Binding-site contacts:
Ligand atom O5 contacts residue ASP359 of chain 1.A at 4.1 Å.
Ligand atom O5 contacts residue GLU362 of chain 1.A at 3.5 Å.
Ligand atom C6 contacts residue ASP359 of chain 1.A at 3.5 Å.
Ligand atom C8 contacts residue ARG309 of chain 1.A at 3.5 Å.
Ligand atom O7 contacts residue GLU362 of chain 1.A at 3.3 Å (salt-bridge).
Ligand atom O7 contacts residue TRP429 of chain 1.A at 3.5 Å (h-bond).
Ligand atom O6 contacts residue ALA363 of chain 1.A at 4.0 Å.
Ligand atom C5 contacts residue ASN366 of chain 1.A at 3.7 Å.
Ligand atom O6 contacts residue GLU362 of chain 1.A at 3.9 Å.
Ligand atom O6 contacts residue TYR426 of chain 1.A at 2.8 Å (h-bond).
Ligand atom C4 contacts residue TRP429 of chain 1.A at 4.0 Å (hydrophobic).
Ligand atom O7 contacts residue ASP311 of chain 1.A at 4.1 Å.
Ligand atom O6 contacts residue LYS423 of chain 1.A at 4.0 Å.
Ligand atom C7 contacts residue ASN366 of chain 1.A at 3.4 Å.
Ligand atom C5 contacts residue ASP359 of chain 1.A at 4.0 Å.
Ligand atom C6 contacts residue LEU355 of chain 1.A at 4.1 Å (hydrophobic).
Ligand atom C3 contacts residue ASN366 of chain 1.A at 3.8 Å.
Ligand atom C8 contacts residue ASP311 of chain 1.A at 2.8 Å.
Ligand atom O4 contacts residue LEU355 of chain 1.A at 3.3 Å.
Ligand atom C1 contacts residue GLU362 of chain 1.A at 3.8 Å.
Ligand atom C6 contacts residue ALA363 of chain 1.A at 3.9 Å (hydrophobic).
Ligand atom O4 contacts residue ASP359 of chain 1.A at 3.8 Å.
Ligand atom O5 contacts residue ASN366 of chain 1.A at 2.4 Å (h-bond).
Ligand atom C7 contacts residue ASP311 of chain 1.A at 3.9 Å.
Ligand atom O7 contacts residue ASN366 of chain 1.A at 3.4 Å (h-bond).
Ligand atom O5 contacts residue TRP429 of chain 1.A at 3.6 Å.
Ligand atom C6 contacts residue LYS423 of chain 1.A at 4.1 Å.
Ligand atom O3 contacts residue TRP429 of chain 1.A at 3.8 Å.
Ligand atom C5 contacts residue TRP429 of chain 1.A at 3.9 Å (hydrophobic).
Ligand atom N2 contacts residue ASN366 of chain 1.A at 2.9 Å (h-bond).
Ligand atom C1 contacts residue ASN366 of chain 1.A at 1.5 Å.
Ligand atom C6 contacts residue TRP429 of chain 1.A at 3.9 Å (hydrophobic).
Ligand atom C3 contacts residue ASP359 of chain 1.A at 4.0 Å.
Ligand atom C6 contacts residue TYR426 of chain 1.A at 3.4 Å (hydrophobic).
Ligand atom O6 contacts residue ASP359 of chain 1.A at 2.7 Å (salt-bridge).
Ligand atom C8 contacts residue LEU312 of chain 1.A at 3.8 Å (hydrophobic).
Ligand atom O6 contacts residue TRP429 of chain 1.A at 4.0 Å.
Ligand atom C2 contacts residue GLU362 of chain 1.A at 3.9 Å.
Ligand atom O5 contacts residue ALA363 of chain 1.A at 3.9 Å.
Ligand atom C2 contacts residue ASN366 of chain 1.A at 2.4 Å.

The protein below binds the small molecule below.
Small molecule (SMILES): CC(=O)N[C@H]1[C@@H](O[C@H]2[C@H](O)[C@@H](NC(C)=O)CO[C@@H]2CO)O[C@H](CO)[C@@H](O[C@@H]2O[C@H](CO[C@H]3O[C@H](CO)[C@@H](O)[C@H](O)[C@@H]3O)[C@@H](O)[C@H](O[C@H]3O[C@H](CO)[C@@H](O)[C@H](O)[C@@H]3O)[C@@H]2O)[C@@H]1O

Sequence of chain 1.A:
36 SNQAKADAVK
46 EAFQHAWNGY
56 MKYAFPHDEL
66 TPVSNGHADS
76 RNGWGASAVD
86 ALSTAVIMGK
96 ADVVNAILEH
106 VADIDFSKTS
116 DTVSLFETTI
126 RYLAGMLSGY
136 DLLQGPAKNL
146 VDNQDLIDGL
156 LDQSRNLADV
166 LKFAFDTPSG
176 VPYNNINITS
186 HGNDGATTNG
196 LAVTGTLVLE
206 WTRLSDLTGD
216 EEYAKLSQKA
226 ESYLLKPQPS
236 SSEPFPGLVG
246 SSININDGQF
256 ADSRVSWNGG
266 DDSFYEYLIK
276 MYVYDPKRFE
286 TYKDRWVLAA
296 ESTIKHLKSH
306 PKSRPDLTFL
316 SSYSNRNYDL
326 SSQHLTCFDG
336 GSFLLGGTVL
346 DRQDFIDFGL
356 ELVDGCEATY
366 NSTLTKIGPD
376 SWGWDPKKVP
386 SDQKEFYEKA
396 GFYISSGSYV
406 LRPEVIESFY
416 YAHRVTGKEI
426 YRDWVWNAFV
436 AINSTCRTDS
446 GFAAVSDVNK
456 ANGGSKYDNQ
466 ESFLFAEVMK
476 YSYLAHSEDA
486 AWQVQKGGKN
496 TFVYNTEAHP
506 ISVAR